A small-molecule ligand and the protein it binds are described below.
Small molecule (SMILES): Cc1cc(N)nc2cc(-c3ccc(OCC4CCC4)c(CN)c3)ccc12

Sequence of chain 1.A:
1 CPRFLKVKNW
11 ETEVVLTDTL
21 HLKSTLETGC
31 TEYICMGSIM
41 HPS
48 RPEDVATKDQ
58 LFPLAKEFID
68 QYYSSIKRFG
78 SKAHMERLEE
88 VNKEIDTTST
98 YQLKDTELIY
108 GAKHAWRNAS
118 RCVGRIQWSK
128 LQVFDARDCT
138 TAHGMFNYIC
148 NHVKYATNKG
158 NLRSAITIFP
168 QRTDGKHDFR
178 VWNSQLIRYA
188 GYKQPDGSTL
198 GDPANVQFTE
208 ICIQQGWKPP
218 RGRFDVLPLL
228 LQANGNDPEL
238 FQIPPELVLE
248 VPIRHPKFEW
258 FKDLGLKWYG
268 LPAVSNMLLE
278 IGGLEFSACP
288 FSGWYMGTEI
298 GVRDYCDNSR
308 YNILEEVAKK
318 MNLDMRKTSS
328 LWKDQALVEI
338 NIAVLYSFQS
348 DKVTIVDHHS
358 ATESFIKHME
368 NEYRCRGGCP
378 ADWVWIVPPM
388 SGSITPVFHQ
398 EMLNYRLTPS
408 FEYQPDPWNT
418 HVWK

Binding-site contacts:
Ligand atom C10 contacts residue GLU296 of chain 1.A at 3.5 Å.
Ligand atom C13 contacts residue TRP382 of chain 1.A at 3.6 Å (hydrophobic).
Ligand atom O19 contacts residue TYR410 of chain 1.A at 3.9 Å.
Ligand atom C15 contacts residue HEM1 of chain 1.C at 3.1 Å.
Ligand atom C02 contacts residue HEM1 of chain 1.C at 3.5 Å.
Ligand atom C03 contacts residue TRP291 of chain 1.A at 3.9 Å (hydrophobic).
Ligand atom C12 contacts residue HEM1 of chain 1.C at 3.0 Å.
Ligand atom N02 contacts residue TRP291 of chain 1.A at 2.7 Å (h-bond).
Ligand atom C14 contacts residue HEM1 of chain 1.C at 3.6 Å.
Ligand atom C06 contacts residue PHE288 of chain 1.A at 3.5 Å (hydrophobic).
Ligand atom C07 contacts residue VAL271 of chain 1.A at 3.2 Å (hydrophobic).
Ligand atom C05 contacts residue HEM1 of chain 1.C at 3.9 Å.
Ligand atom N02 contacts residue GLU296 of chain 1.A at 2.7 Å (salt-bridge).
Ligand atom C07 contacts residue HEM1 of chain 1.C at 3.8 Å.
Ligand atom C16 contacts residue HEM1 of chain 1.C at 3.6 Å.
Ligand atom C09 contacts residue HEM1 of chain 1.C at 3.6 Å.
Ligand atom C08 contacts residue VAL271 of chain 1.A at 3.7 Å (hydrophobic).
Ligand atom N02 contacts residue TYR292 of chain 1.A at 3.7 Å.
Ligand atom C4A contacts residue HEM1 of chain 1.C at 3.1 Å.
Ligand atom C08 contacts residue HEM1 of chain 1.C at 3.7 Å.
Ligand atom C4A contacts residue PHE288 of chain 1.A at 3.8 Å (hydrophobic).
Ligand atom C04 contacts residue HEM1 of chain 1.C at 3.6 Å.
Ligand atom O19 contacts residue TRP382 of chain 1.A at 3.6 Å.
Ligand atom C06 contacts residue VAL271 of chain 1.A at 3.6 Å (hydrophobic).
Ligand atom C06 contacts residue HEM1 of chain 1.C at 3.7 Å.
Ligand atom N01 contacts residue HEM1 of chain 1.C at 3.7 Å.
Ligand atom C09 contacts residue GLU296 of chain 1.A at 3.5 Å.
Ligand atom C4A contacts residue GLY290 of chain 1.A at 3.7 Å.
Ligand atom C03 contacts residue HEM1 of chain 1.C at 3.3 Å.
Ligand atom N02 contacts residue PRO269 of chain 1.A at 3.8 Å.
Ligand atom C02 contacts residue TRP291 of chain 1.A at 3.7 Å (hydrophobic).
Ligand atom C17 contacts residue HEM1 of chain 1.C at 3.2 Å.
Ligand atom C16 contacts residue VAL271 of chain 1.A at 3.8 Å (hydrophobic).
Ligand atom C02 contacts residue GLU296 of chain 1.A at 3.5 Å.
Ligand atom C10 contacts residue HEM1 of chain 1.C at 3.7 Å.
Ligand atom N18 contacts residue ASN273 of chain 1.A at 3.5 Å (h-bond).
Ligand atom N01 contacts residue GLU296 of chain 1.A at 2.7 Å (salt-bridge).
Ligand atom N02 contacts residue HEM1 of chain 1.C at 3.5 Å.
Ligand atom C13 contacts residue HEM1 of chain 1.C at 3.0 Å.
Ligand atom C17 contacts residue TYR410 of chain 1.A at 3.4 Å (hydrophobic).